Sequence of chain 1.A:
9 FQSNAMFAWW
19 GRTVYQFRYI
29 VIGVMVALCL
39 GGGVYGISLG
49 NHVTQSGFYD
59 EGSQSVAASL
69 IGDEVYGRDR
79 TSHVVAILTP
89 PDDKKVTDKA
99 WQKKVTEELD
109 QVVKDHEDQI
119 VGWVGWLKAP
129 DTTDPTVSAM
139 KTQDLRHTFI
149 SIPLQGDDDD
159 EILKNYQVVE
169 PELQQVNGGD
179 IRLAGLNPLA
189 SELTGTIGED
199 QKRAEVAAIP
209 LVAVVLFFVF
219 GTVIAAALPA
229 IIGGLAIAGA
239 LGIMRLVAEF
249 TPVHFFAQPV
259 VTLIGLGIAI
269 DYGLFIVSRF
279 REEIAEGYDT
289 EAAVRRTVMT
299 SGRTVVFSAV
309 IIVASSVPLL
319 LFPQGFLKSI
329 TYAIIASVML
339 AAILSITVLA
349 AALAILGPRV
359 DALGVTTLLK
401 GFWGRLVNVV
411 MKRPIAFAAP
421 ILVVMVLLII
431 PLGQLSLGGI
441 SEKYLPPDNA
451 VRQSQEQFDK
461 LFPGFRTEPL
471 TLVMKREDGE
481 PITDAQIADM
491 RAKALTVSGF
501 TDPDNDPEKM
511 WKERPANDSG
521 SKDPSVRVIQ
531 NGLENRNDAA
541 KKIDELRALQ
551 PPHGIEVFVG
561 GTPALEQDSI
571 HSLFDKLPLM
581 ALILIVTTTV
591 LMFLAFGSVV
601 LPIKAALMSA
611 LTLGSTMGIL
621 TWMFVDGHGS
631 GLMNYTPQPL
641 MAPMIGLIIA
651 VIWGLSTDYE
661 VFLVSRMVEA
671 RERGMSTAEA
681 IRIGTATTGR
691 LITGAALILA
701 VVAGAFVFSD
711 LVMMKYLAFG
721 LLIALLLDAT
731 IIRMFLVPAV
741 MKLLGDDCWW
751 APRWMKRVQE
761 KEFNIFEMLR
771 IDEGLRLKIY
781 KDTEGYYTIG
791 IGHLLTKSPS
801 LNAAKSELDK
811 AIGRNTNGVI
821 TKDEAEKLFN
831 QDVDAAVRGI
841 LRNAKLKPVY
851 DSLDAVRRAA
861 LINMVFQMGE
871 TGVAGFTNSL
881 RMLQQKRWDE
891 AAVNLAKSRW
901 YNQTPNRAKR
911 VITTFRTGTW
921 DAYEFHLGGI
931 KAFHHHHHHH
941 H

Binding-site contacts:
Ligand atom C6 contacts residue ASN878 of chain 1.A at 4.1 Å.
Ligand atom C4 contacts residue GLY875 of chain 1.A at 3.9 Å.
Ligand atom N2 contacts residue ASN894 of chain 1.A at 4.0 Å.
Ligand atom C2 contacts residue ASN894 of chain 1.A at 4.2 Å.
Ligand atom N1 contacts residue GLY875 of chain 1.A at 4.5 Å.
Ligand atom O5 contacts residue PHE876 of chain 1.A at 3.7 Å.
Ligand atom C5 contacts residue PHE876 of chain 1.A at 4.2 Å (hydrophobic).
Ligand atom O3 contacts residue GLY875 of chain 1.A at 2.8 Å (h-bond).
Ligand atom O4 contacts residue ASN878 of chain 1.A at 3.3 Å (h-bond).
Ligand atom N2 contacts residue SER879 of chain 1.A at 2.7 Å (h-bond).
Ligand atom C5 contacts residue THR877 of chain 1.A at 4.2 Å.
Ligand atom C4 contacts residue ASN878 of chain 1.A at 4.0 Å.
Ligand atom C5 contacts residue ASN894 of chain 1.A at 4.1 Å.
Ligand atom N2 contacts residue PHE876 of chain 1.A at 3.0 Å (h-bond).
Ligand atom O1 contacts residue ASN878 of chain 1.A at 3.4 Å (h-bond).
Ligand atom N2 contacts residue THR877 of chain 1.A at 3.9 Å.
Ligand atom C5 contacts residue GLY875 of chain 1.A at 4.5 Å.
Ligand atom O2 contacts residue ASN878 of chain 1.A at 4.3 Å.
Ligand atom O5 contacts residue SER879 of chain 1.A at 3.7 Å.
Ligand atom C2 contacts residue ASN878 of chain 1.A at 4.2 Å.
Ligand atom O5 contacts residue ASN894 of chain 1.A at 3.9 Å.
Ligand atom O1 contacts residue ASN894 of chain 1.A at 3.1 Å (h-bond).
Ligand atom C6 contacts residue ASN894 of chain 1.A at 3.8 Å.
Ligand atom N2 contacts residue ASN878 of chain 1.A at 3.6 Å.
Ligand atom O3 contacts residue ASN878 of chain 1.A at 4.3 Å.
Ligand atom O4 contacts residue THR877 of chain 1.A at 3.3 Å.
Ligand atom O3 contacts residue THR877 of chain 1.A at 3.4 Å (h-bond).
Ligand atom N2 contacts residue LEU880 of chain 1.A at 4.5 Å.
Ligand atom C6 contacts residue SER879 of chain 1.A at 3.5 Å.
Ligand atom C5 contacts residue ASN878 of chain 1.A at 3.4 Å.
Ligand atom C4 contacts residue THR877 of chain 1.A at 3.8 Å.
Ligand atom C5 contacts residue SER879 of chain 1.A at 4.4 Å.
Ligand atom O3 contacts residue PHE876 of chain 1.A at 4.3 Å.
Ligand atom C6 contacts residue PHE876 of chain 1.A at 3.7 Å (hydrophobic).
Ligand atom C6 contacts residue THR877 of chain 1.A at 4.4 Å.

The small molecule below binds the protein below.
Small molecule (SMILES): NC(=O)CN(CC(=O)O)CC(=O)O